The small molecule below binds the protein below.
Small molecule (SMILES): O=C(O)c1ccc(C(=O)OCCO)cc1

Binding-site contacts:
Ligand atom C4 contacts residue MET133 of chain 1.B at 4.4 Å (hydrophobic).
Ligand atom C10 contacts residue GLY61 of chain 1.B at 4.4 Å.
Ligand atom C7 contacts residue ALA132 of chain 1.B at 4.3 Å (hydrophobic).
Ligand atom C5 contacts residue VAL179 of chain 1.B at 3.9 Å (hydrophobic).
Ligand atom C7 contacts residue MET133 of chain 1.B at 4.3 Å (hydrophobic).
Ligand atom C6 contacts residue MET133 of chain 1.B at 3.7 Å (hydrophobic).
Ligand atom C6 contacts residue TRP157 of chain 1.B at 3.8 Å (hydrophobic).
Ligand atom C10 contacts residue HIS209 of chain 1.B at 3.4 Å.
Ligand atom C7 contacts residue VAL179 of chain 1.B at 3.7 Å (hydrophobic).
Ligand atom C5 contacts residue MET133 of chain 1.B at 3.7 Å (hydrophobic).
Ligand atom C8 contacts residue VAL179 of chain 1.B at 3.4 Å (hydrophobic).
Ligand atom C9 contacts residue VAL179 of chain 1.B at 3.3 Å (hydrophobic).
Ligand atom O2 contacts residue TRP157 of chain 1.B at 4.0 Å.
Ligand atom C6 contacts residue TYR62 of chain 1.B at 4.0 Å (hydrophobic).
Ligand atom O5 contacts residue GLY61 of chain 1.B at 3.6 Å.
Ligand atom O5 contacts residue ALA132 of chain 1.B at 3.1 Å.
Ligand atom C7 contacts residue HIS209 of chain 1.B at 3.8 Å.
Ligand atom O5 contacts residue HIS209 of chain 1.B at 4.4 Å.
Ligand atom C3 contacts residue VAL179 of chain 1.B at 4.3 Å (hydrophobic).
Ligand atom C10 contacts residue TYR62 of chain 1.B at 3.5 Å (hydrophobic).
Ligand atom C8 contacts residue HIS209 of chain 1.B at 4.2 Å.
Ligand atom O4 contacts residue HIS209 of chain 1.B at 2.8 Å (h-bond).
Ligand atom C4 contacts residue VAL179 of chain 1.B at 3.5 Å (hydrophobic).
Ligand atom O1 contacts residue TYR62 of chain 1.B at 3.5 Å.
Ligand atom C9 contacts residue TYR62 of chain 1.B at 3.7 Å (hydrophobic).
Ligand atom C5 contacts residue TRP157 of chain 1.B at 3.6 Å (hydrophobic).
Ligand atom C10 contacts residue ALA132 of chain 1.B at 3.2 Å (hydrophobic).
Ligand atom O4 contacts residue TYR62 of chain 1.B at 3.9 Å.
Ligand atom C7 contacts residue TYR62 of chain 1.B at 3.6 Å (hydrophobic).
Ligand atom C10 contacts residue MET133 of chain 1.B at 3.9 Å (hydrophobic).
Ligand atom C8 contacts residue TYR62 of chain 1.B at 3.8 Å (hydrophobic).
Ligand atom C6 contacts residue VAL179 of chain 1.B at 4.0 Å (hydrophobic).
Ligand atom O4 contacts residue GLY61 of chain 1.B at 4.4 Å.
Ligand atom O5 contacts residue TYR62 of chain 1.B at 2.9 Å (h-bond).
Ligand atom O5 contacts residue MET133 of chain 1.B at 2.9 Å (h-bond).
Ligand atom C4 contacts residue TYR62 of chain 1.B at 4.1 Å (hydrophobic).
Ligand atom O4 contacts residue ALA132 of chain 1.B at 3.1 Å.

Sequence of chain 1.B:
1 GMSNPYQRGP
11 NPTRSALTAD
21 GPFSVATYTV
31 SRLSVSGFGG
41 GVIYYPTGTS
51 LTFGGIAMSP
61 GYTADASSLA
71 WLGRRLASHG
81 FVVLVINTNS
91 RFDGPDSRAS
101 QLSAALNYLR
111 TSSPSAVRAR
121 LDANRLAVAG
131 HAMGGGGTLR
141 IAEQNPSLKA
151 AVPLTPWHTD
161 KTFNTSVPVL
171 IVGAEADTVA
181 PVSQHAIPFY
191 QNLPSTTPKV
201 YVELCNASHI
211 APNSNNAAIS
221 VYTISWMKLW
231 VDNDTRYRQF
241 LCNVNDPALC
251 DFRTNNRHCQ